A protein and the small-molecule ligand that binds it are described below.
Small molecule (SMILES): CC(=O)N[C@@H]1[C@@H](O)[C@H](O)[C@@H](CO)O[C@H]1O

Binding-site contacts:
Ligand atom C7 contacts residue ASN145 of chain 1.A at 3.9 Å.
Ligand atom C2 contacts residue LEU139 of chain 1.A at 4.3 Å (hydrophobic).
Ligand atom C1 contacts residue ASN145 of chain 1.A at 1.4 Å.
Ligand atom O5 contacts residue ASN145 of chain 1.A at 2.4 Å (h-bond).
Ligand atom C7 contacts residue LEU139 of chain 1.A at 3.9 Å (hydrophobic).
Ligand atom C8 contacts residue LEU139 of chain 1.A at 4.0 Å (hydrophobic).
Ligand atom N2 contacts residue ASN145 of chain 1.A at 2.8 Å (h-bond).
Ligand atom O7 contacts residue LEU139 of chain 1.A at 3.5 Å.
Ligand atom C4 contacts residue ASN145 of chain 1.A at 3.9 Å.
Ligand atom C2 contacts residue ASN145 of chain 1.A at 2.5 Å.
Ligand atom C6 contacts residue ASN145 of chain 1.A at 4.4 Å.
Ligand atom C5 contacts residue ASN145 of chain 1.A at 3.1 Å.
Ligand atom O7 contacts residue ASN145 of chain 1.A at 4.3 Å.
Ligand atom C3 contacts residue ASN145 of chain 1.A at 3.5 Å.
Ligand atom O7 contacts residue ALA143 of chain 1.A at 4.2 Å.

Sequence of chain 1.A:
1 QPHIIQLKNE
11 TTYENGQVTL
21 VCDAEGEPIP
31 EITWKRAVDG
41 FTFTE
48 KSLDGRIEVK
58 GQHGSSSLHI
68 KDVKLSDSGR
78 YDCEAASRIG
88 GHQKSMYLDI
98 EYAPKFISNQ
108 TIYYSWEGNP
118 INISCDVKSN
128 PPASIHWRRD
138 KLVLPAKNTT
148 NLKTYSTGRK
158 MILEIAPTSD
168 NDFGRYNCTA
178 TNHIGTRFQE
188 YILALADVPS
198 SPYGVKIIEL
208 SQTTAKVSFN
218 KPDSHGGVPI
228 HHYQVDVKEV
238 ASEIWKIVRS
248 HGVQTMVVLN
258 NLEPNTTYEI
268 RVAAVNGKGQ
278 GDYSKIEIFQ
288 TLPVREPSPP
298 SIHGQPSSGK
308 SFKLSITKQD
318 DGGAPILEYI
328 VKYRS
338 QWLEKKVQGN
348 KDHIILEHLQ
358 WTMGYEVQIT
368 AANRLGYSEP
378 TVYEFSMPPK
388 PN